Sequence of chain 1.B:
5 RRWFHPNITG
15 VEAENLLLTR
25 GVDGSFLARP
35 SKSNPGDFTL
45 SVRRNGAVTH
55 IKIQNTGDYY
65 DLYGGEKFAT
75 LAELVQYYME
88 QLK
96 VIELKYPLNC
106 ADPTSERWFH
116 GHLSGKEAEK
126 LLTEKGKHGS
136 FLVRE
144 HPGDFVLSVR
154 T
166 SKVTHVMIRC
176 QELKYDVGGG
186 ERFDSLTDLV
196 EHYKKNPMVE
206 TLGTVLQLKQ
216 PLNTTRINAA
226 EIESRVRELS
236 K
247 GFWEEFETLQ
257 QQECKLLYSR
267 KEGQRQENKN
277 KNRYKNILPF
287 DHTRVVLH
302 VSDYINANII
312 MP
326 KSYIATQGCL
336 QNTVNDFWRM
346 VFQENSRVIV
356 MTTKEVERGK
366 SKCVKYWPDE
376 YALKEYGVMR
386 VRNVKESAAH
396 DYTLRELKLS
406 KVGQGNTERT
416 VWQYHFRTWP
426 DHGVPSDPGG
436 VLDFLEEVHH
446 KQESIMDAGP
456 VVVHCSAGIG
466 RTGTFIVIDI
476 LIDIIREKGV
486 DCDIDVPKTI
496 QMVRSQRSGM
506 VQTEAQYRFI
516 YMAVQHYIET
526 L

Binding-site contacts:
Ligand atom N6 contacts residue THR219 of chain 1.B at 3.6 Å (h-bond).
Ligand atom C8 contacts residue ARG112 of chain 1.B at 3.9 Å.
Ligand atom C13 contacts residue ARG112 of chain 1.B at 3.6 Å.
Ligand atom C15 contacts residue LYS493 of chain 1.B at 4.0 Å.
Ligand atom C5 contacts residue GLU251 of chain 1.B at 3.4 Å.
Ligand atom C9 contacts residue GLU251 of chain 1.B at 3.6 Å.
Ligand atom C1 contacts residue THR254 of chain 1.B at 3.5 Å.
Ligand atom C17 contacts residue THR220 of chain 1.B at 3.7 Å.
Ligand atom C5 contacts residue THR220 of chain 1.B at 3.6 Å.
Ligand atom C14 contacts residue THR220 of chain 1.B at 3.6 Å.
Ligand atom C9 contacts residue PRO492 of chain 1.B at 3.7 Å (hydrophobic).
Ligand atom C17 contacts residue LYS493 of chain 1.B at 3.7 Å.
Ligand atom C17 contacts residue ASP490 of chain 1.B at 3.7 Å.
Ligand atom C14 contacts residue LYS493 of chain 1.B at 4.0 Å.
Ligand atom CL2 contacts residue GLN496 of chain 1.B at 3.5 Å.
Ligand atom CL1 contacts residue ARG112 of chain 1.B at 4.0 Å.
Ligand atom S10 contacts residue PRO492 of chain 1.B at 3.9 Å.
Ligand atom C9 contacts residue LEU255 of chain 1.B at 3.7 Å (hydrophobic).
Ligand atom N4 contacts residue ARG112 of chain 1.B at 3.6 Å (salt-bridge).
Ligand atom C9 contacts residue THR254 of chain 1.B at 3.9 Å.
Ligand atom CL2 contacts residue GLN258 of chain 1.B at 3.6 Å.
Ligand atom S10 contacts residue LEU255 of chain 1.B at 3.8 Å.
Ligand atom N3 contacts residue ARG112 of chain 1.B at 3.2 Å (salt-bridge).
Ligand atom C2 contacts residue THR254 of chain 1.B at 3.5 Å.
Ligand atom C14 contacts residue PRO492 of chain 1.B at 3.9 Å (hydrophobic).
Ligand atom N6 contacts residue THR254 of chain 1.B at 4.0 Å.
Ligand atom C15 contacts residue ARG112 of chain 1.B at 3.6 Å.
Ligand atom C17 contacts residue ARG112 of chain 1.B at 3.3 Å.
Ligand atom C5 contacts residue THR254 of chain 1.B at 3.7 Å.
Ligand atom C18 contacts residue ARG112 of chain 1.B at 3.3 Å.
Ligand atom C14 contacts residue ARG112 of chain 1.B at 3.6 Å.
Ligand atom N6 contacts residue THR220 of chain 1.B at 3.7 Å.
Ligand atom C2 contacts residue THR220 of chain 1.B at 3.5 Å.
Ligand atom N11 contacts residue THR219 of chain 1.B at 2.9 Å (h-bond).
Ligand atom C17 contacts residue ASN218 of chain 1.B at 3.9 Å.
Ligand atom C12 contacts residue ARG112 of chain 1.B at 3.7 Å.
Ligand atom N3 contacts residue THR254 of chain 1.B at 3.8 Å.
Ligand atom C18 contacts residue LYS493 of chain 1.B at 3.4 Å.
Ligand atom C8 contacts residue THR219 of chain 1.B at 3.3 Å.
Ligand atom N11 contacts residue ARG112 of chain 1.B at 3.4 Å (salt-bridge).

A protein and the small-molecule ligand that binds it are described below.
Small molecule (SMILES): Nc1nc2ccc(Sc3cccc(Cl)c3Cl)nc2[nH]1